Sequence of chain 1.C:
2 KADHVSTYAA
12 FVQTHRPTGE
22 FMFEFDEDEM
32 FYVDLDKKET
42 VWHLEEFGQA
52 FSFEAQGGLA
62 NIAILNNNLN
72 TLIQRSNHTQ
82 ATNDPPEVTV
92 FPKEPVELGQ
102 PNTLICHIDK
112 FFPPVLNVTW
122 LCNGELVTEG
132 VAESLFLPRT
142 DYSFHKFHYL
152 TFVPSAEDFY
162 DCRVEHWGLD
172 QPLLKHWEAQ

Sequence of chain 1.D:
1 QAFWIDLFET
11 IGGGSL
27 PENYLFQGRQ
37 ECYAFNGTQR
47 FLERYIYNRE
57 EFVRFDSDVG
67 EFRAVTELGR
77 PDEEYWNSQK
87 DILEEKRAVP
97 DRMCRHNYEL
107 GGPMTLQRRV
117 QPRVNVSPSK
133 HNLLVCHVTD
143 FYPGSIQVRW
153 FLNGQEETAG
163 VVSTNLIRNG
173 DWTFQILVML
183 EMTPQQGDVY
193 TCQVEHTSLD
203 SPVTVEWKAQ

Binding-site contacts:
Ligand atom C2 contacts residue ASN78 of chain 1.C at 2.5 Å.
Ligand atom O7 contacts residue SER77 of chain 1.C at 4.3 Å.
Ligand atom C8 contacts residue LEU74 of chain 1.D at 4.4 Å (hydrophobic).
Ligand atom C7 contacts residue ASN78 of chain 1.C at 3.4 Å.
Ligand atom C4 contacts residue ASN78 of chain 1.C at 4.2 Å.
Ligand atom C7 contacts residue SER77 of chain 1.C at 4.5 Å.
Ligand atom N2 contacts residue ASN78 of chain 1.C at 2.9 Å (h-bond).
Ligand atom C3 contacts residue ASN78 of chain 1.C at 3.8 Å.
Ligand atom C7 contacts residue ARG76 of chain 1.C at 3.8 Å.
Ligand atom C8 contacts residue SER77 of chain 1.C at 3.9 Å.
Ligand atom C8 contacts residue ARG76 of chain 1.C at 3.4 Å.
Ligand atom C1 contacts residue ASN78 of chain 1.C at 1.4 Å.
Ligand atom O5 contacts residue ASN78 of chain 1.C at 2.3 Å (h-bond).
Ligand atom C5 contacts residue ASN78 of chain 1.C at 3.7 Å.
Ligand atom O7 contacts residue ASN78 of chain 1.C at 3.3 Å (h-bond).
Ligand atom N2 contacts residue ARG76 of chain 1.C at 3.7 Å.

The protein below binds the small molecule below.
Small molecule (SMILES): CC(=O)N[C@@H]1[C@@H](O)[C@H](O)[C@@H](CO)O[C@H]1O